Binding-site contacts:
Ligand atom C5 contacts residue THR270 of chain 1.C at 4.2 Å.
Ligand atom C8 contacts residue PRO230 of chain 1.C at 3.7 Å (hydrophobic).
Ligand atom O6 contacts residue GLY271 of chain 1.C at 3.8 Å.
Ligand atom C1 contacts residue SER255 of chain 1.C at 3.9 Å.
Ligand atom C1 contacts residue THR270 of chain 1.C at 3.6 Å.
Ligand atom O7 contacts residue PRO230 of chain 1.C at 3.5 Å.
Ligand atom O6 contacts residue THR270 of chain 1.C at 4.5 Å.
Ligand atom O5 contacts residue ASP256 of chain 1.C at 3.6 Å (salt-bridge).
Ligand atom C3 contacts residue ASN259 of chain 1.C at 3.7 Å.
Ligand atom O5 contacts residue GLY271 of chain 1.C at 3.4 Å.
Ligand atom O7 contacts residue ASN259 of chain 1.C at 4.4 Å.
Ligand atom C5 contacts residue ASN259 of chain 1.C at 3.7 Å.
Ligand atom C4 contacts residue ASN259 of chain 1.C at 4.2 Å.
Ligand atom C7 contacts residue ASN259 of chain 1.C at 3.9 Å.
Ligand atom O5 contacts residue ARG272 of chain 1.C at 4.0 Å.
Ligand atom C8 contacts residue GLU229 of chain 1.C at 3.5 Å.
Ligand atom O5 contacts residue ASN259 of chain 1.C at 2.4 Å (h-bond).
Ligand atom C7 contacts residue PRO230 of chain 1.C at 3.7 Å (hydrophobic).
Ligand atom O6 contacts residue ARG272 of chain 1.C at 2.8 Å.
Ligand atom C5 contacts residue ASP256 of chain 1.C at 4.3 Å.
Ligand atom C2 contacts residue ASN259 of chain 1.C at 2.4 Å.
Ligand atom C6 contacts residue ARG272 of chain 1.C at 3.8 Å.
Ligand atom N2 contacts residue ASN259 of chain 1.C at 2.8 Å (h-bond).
Ligand atom O5 contacts residue THR270 of chain 1.C at 3.5 Å (h-bond).
Ligand atom C2 contacts residue SER255 of chain 1.C at 4.2 Å.
Ligand atom C6 contacts residue ASP256 of chain 1.C at 3.7 Å.
Ligand atom O6 contacts residue ASP256 of chain 1.C at 2.6 Å (salt-bridge).
Ligand atom C1 contacts residue ASN259 of chain 1.C at 1.4 Å.
Ligand atom C1 contacts residue GLY271 of chain 1.C at 3.7 Å.
Ligand atom O5 contacts residue SER255 of chain 1.C at 4.1 Å.
Ligand atom C8 contacts residue ASN259 of chain 1.C at 4.2 Å.

A small-molecule ligand and the protein it binds are described below.
Small molecule (SMILES): CC(=O)N[C@@H]1[C@@H](O)[C@H](O)[C@@H](CO)O[C@H]1O

Sequence of chain 1.C:
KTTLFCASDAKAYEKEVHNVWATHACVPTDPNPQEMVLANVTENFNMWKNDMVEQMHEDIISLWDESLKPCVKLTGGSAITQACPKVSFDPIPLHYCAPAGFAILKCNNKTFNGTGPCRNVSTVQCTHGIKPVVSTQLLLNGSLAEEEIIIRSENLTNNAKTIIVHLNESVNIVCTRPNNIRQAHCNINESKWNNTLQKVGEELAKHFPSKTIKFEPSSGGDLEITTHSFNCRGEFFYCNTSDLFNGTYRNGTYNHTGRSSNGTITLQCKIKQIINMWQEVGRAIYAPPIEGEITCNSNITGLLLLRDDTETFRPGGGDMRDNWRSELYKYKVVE